Binding-site contacts:
Ligand atom C8 contacts residue VAL92 of chain 1.B at 4.2 Å (hydrophobic).
Ligand atom C8 contacts residue GLN80 of chain 1.B at 3.7 Å.
Ligand atom O5 contacts residue HIS43 of chain 1.B at 4.0 Å.
Ligand atom C7 contacts residue GLN80 of chain 1.B at 3.6 Å.
Ligand atom O6 contacts residue VAL45 of chain 1.B at 3.6 Å.
Ligand atom O7 contacts residue GLN80 of chain 1.B at 3.7 Å.
Ligand atom O5 contacts residue ASN40 of chain 1.B at 2.3 Å (h-bond).
Ligand atom N2 contacts residue ASN40 of chain 1.B at 2.9 Å (h-bond).
Ligand atom O7 contacts residue ASN40 of chain 1.B at 4.1 Å.
Ligand atom O3 contacts residue GLN80 of chain 1.B at 3.0 Å (h-bond).
Ligand atom C3 contacts residue ASN40 of chain 1.B at 3.8 Å.
Ligand atom C1 contacts residue HIS43 of chain 1.B at 4.0 Å.
Ligand atom N2 contacts residue THR42 of chain 1.B at 4.3 Å.
Ligand atom O3 contacts residue MET220 of chain 1.B at 4.4 Å.
Ligand atom C1 contacts residue ASN40 of chain 1.B at 1.4 Å.
Ligand atom O6 contacts residue SER38 of chain 1.B at 3.6 Å.
Ligand atom C1 contacts residue THR42 of chain 1.B at 4.3 Å.
Ligand atom C2 contacts residue ASN40 of chain 1.B at 2.5 Å.
Ligand atom O6 contacts residue ASN40 of chain 1.B at 4.5 Å.
Ligand atom C3 contacts residue GLN80 of chain 1.B at 4.2 Å.
Ligand atom C5 contacts residue ASN40 of chain 1.B at 3.6 Å.
Ligand atom C7 contacts residue ASN40 of chain 1.B at 3.9 Å.
Ligand atom C4 contacts residue ASN40 of chain 1.B at 4.3 Å.
Ligand atom N2 contacts residue GLN80 of chain 1.B at 4.1 Å.
Ligand atom O7 contacts residue LYS90 of chain 1.B at 4.0 Å.

Sequence of chain 1.B:
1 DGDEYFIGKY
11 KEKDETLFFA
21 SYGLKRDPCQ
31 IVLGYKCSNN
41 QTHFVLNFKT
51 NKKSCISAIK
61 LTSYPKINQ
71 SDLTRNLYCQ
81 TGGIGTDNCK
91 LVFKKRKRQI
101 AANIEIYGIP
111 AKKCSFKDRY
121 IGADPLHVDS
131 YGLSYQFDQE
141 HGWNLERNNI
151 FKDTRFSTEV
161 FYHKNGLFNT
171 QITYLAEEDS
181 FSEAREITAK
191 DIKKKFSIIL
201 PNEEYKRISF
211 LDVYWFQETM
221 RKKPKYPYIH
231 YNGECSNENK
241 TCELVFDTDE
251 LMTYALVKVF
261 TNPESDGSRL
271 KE

A small-molecule ligand and the protein it binds are described below.
Small molecule (SMILES): CC(=O)N[C@H]1[C@H](O[C@H]2[C@H](O)[C@@H](NC(C)=O)CO[C@@H]2CO)O[C@H](CO)[C@@H](O)[C@@H]1O